Binding-site contacts:
Ligand atom O3' contacts residue PRO2669 of chain 1.A at 3.8 Å.
Ligand atom PB contacts residue MG1 of chain 1.D at 3.8 Å.
Ligand atom C5 contacts residue LEU2608 of chain 1.A at 3.5 Å (hydrophobic).
Ligand atom N7 contacts residue LEU2608 of chain 1.A at 3.5 Å.
Ligand atom C4 contacts residue ILE2778 of chain 1.A at 4.0 Å (hydrophobic).
Ligand atom O1B contacts residue HIS2764 of chain 1.A at 3.9 Å.
Ligand atom C6 contacts residue GLU2662 of chain 1.A at 3.7 Å.
Ligand atom N7 contacts residue ILE2778 of chain 1.A at 3.6 Å.
Ligand atom C4 contacts residue PHE2663 of chain 1.A at 4.1 Å (hydrophobic).
Ligand atom O2' contacts residue LEU2767 of chain 1.A at 4.0 Å.
Ligand atom N6 contacts residue GLU2662 of chain 1.A at 3.0 Å (salt-bridge).
Ligand atom O2' contacts residue PRO2669 of chain 1.A at 3.2 Å.
Ligand atom O2A contacts residue LYS2610 of chain 1.A at 3.9 Å.
Ligand atom C2 contacts residue VAL2664 of chain 1.A at 3.6 Å (hydrophobic).
Ligand atom O2G contacts residue HIS2762 of chain 1.A at 3.1 Å.
Ligand atom O3' contacts residue HIS2764 of chain 1.A at 4.0 Å.
Ligand atom N1 contacts residue GLU2662 of chain 1.A at 3.5 Å (salt-bridge).
Ligand atom N1 contacts residue PHE2663 of chain 1.A at 3.5 Å.
Ligand atom C6 contacts residue ILE2778 of chain 1.A at 4.2 Å (hydrophobic).
Ligand atom C8 contacts residue LEU2608 of chain 1.A at 4.1 Å (hydrophobic).
Ligand atom N1 contacts residue LEU2767 of chain 1.A at 4.1 Å.
Ligand atom N6 contacts residue ILE2661 of chain 1.A at 3.3 Å.
Ligand atom O3A contacts residue MG1 of chain 1.D at 3.6 Å.
Ligand atom C6 contacts residue LEU2608 of chain 1.A at 3.7 Å (hydrophobic).
Ligand atom C2' contacts residue PRO2669 of chain 1.A at 4.2 Å (hydrophobic).
Ligand atom N1 contacts residue VAL2664 of chain 1.A at 3.2 Å (h-bond).
Ligand atom C2' contacts residue HIS2764 of chain 1.A at 3.6 Å.
Ligand atom C4 contacts residue LEU2608 of chain 1.A at 4.2 Å (hydrophobic).
Ligand atom C8 contacts residue ILE2778 of chain 1.A at 3.8 Å (hydrophobic).
Ligand atom N9 contacts residue ILE2778 of chain 1.A at 4.1 Å.
Ligand atom O2' contacts residue HIS2764 of chain 1.A at 3.0 Å (h-bond).
Ligand atom O1B contacts residue MG1 of chain 1.D at 2.7 Å.
Ligand atom N3 contacts residue LEU2767 of chain 1.A at 4.0 Å.
Ligand atom N6 contacts residue LEU2608 of chain 1.A at 3.8 Å.
Ligand atom C2 contacts residue PHE2663 of chain 1.A at 3.8 Å (hydrophobic).
Ligand atom N3 contacts residue PHE2663 of chain 1.A at 3.7 Å.
Ligand atom O2G contacts residue HIS2764 of chain 1.A at 4.2 Å.
Ligand atom C2 contacts residue LEU2767 of chain 1.A at 3.8 Å (hydrophobic).
Ligand atom O1A contacts residue SER2587 of chain 1.A at 3.9 Å.
Ligand atom C5 contacts residue ILE2778 of chain 1.A at 3.7 Å (hydrophobic).

Sequence of chain 1.A:
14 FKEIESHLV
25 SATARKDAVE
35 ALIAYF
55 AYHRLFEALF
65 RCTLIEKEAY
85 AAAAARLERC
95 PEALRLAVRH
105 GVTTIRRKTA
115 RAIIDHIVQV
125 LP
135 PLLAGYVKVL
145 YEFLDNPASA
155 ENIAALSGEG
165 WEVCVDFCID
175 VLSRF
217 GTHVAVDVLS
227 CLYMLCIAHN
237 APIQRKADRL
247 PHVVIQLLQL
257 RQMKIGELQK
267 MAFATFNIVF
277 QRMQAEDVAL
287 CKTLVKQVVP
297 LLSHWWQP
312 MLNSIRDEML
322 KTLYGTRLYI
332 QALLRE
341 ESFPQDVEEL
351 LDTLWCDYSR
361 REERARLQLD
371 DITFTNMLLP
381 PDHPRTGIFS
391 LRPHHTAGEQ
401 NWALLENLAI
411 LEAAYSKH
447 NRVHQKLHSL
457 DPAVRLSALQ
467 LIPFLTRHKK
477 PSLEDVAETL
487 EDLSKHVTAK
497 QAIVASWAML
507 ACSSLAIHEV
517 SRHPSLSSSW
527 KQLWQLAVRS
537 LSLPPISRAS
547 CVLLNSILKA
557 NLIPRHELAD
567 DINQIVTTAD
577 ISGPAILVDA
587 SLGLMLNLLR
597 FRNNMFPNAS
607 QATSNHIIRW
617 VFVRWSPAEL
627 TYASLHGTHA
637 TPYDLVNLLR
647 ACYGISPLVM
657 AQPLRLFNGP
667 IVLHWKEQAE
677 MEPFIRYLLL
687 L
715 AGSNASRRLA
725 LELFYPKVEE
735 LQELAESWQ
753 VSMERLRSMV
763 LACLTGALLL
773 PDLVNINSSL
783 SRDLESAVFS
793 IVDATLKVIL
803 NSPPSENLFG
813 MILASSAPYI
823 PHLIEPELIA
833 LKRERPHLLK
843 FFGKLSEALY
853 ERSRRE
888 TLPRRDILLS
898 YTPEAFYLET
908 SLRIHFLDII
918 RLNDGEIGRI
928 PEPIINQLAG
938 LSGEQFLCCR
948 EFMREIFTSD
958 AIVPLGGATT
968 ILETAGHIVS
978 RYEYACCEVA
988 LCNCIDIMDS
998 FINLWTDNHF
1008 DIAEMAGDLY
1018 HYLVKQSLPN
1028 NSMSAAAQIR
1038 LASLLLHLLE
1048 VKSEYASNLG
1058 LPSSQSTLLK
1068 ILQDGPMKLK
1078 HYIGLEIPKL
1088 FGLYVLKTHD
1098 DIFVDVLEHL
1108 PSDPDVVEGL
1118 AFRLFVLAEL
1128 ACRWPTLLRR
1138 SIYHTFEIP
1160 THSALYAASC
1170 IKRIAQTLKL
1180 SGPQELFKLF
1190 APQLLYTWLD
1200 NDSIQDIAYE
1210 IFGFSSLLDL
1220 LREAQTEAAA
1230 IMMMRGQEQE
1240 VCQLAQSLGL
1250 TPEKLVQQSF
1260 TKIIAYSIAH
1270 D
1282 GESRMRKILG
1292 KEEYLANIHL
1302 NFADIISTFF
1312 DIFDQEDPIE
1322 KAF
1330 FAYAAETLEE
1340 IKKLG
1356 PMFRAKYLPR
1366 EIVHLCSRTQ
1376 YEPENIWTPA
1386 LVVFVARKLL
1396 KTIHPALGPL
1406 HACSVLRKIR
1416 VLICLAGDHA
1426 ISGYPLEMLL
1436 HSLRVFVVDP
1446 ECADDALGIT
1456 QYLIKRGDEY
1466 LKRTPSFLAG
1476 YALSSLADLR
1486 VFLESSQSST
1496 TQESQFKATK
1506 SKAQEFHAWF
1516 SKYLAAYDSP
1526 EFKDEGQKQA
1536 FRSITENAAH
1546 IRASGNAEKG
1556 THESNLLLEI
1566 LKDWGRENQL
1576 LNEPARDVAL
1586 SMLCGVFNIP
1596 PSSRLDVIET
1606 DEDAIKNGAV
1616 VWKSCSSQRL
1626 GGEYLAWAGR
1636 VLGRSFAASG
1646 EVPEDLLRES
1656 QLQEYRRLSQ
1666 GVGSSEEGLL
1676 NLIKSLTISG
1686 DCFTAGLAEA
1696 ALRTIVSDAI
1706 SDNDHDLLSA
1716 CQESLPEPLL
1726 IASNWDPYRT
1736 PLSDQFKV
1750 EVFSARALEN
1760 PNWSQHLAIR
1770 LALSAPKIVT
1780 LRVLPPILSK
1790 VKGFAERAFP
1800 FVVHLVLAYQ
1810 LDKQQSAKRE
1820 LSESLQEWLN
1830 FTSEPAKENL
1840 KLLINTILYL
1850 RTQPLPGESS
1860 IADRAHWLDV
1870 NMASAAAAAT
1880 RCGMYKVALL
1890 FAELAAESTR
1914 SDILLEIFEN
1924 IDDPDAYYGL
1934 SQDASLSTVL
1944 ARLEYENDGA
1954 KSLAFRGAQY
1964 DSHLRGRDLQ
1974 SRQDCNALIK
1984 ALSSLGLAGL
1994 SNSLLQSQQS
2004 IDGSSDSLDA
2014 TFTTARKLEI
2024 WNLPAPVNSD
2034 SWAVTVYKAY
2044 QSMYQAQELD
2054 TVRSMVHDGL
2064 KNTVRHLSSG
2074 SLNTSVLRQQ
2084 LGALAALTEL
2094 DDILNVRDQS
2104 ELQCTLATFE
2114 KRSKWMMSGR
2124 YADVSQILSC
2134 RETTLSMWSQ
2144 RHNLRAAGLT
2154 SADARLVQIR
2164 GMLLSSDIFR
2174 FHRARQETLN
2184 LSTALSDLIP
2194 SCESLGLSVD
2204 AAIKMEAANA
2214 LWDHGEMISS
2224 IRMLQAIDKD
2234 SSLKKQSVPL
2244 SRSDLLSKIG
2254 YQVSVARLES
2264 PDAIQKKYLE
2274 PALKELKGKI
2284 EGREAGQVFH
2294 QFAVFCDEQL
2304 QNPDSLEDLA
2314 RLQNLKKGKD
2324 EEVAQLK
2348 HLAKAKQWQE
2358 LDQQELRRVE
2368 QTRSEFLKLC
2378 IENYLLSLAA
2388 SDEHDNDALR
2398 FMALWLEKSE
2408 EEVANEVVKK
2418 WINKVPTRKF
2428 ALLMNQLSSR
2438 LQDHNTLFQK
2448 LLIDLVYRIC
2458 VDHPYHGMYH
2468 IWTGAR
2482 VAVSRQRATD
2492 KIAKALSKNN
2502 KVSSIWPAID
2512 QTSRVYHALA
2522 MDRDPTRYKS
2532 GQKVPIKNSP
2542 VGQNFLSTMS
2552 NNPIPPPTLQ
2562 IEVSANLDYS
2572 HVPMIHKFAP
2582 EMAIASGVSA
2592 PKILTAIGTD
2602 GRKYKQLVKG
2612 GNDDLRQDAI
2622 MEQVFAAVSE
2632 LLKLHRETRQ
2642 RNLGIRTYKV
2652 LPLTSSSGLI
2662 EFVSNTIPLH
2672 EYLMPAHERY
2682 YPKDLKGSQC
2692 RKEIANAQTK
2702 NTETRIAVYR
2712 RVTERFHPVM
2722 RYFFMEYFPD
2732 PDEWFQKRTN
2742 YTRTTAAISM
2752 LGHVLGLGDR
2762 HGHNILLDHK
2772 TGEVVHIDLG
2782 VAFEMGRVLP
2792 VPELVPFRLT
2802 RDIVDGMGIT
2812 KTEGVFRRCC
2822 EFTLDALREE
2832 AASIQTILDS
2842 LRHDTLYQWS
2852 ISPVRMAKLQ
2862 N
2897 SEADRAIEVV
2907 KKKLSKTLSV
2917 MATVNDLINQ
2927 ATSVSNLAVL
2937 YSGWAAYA

The protein below binds the small molecule below.
Small molecule (SMILES): Nc1ncnc2c1ncn2[C@@H]1O[C@H](COP(=O)(O)OP(=O)(O)OP(O)(O)=S)[C@@H](O)[C@H]1O